Sequence of chain 1.A:
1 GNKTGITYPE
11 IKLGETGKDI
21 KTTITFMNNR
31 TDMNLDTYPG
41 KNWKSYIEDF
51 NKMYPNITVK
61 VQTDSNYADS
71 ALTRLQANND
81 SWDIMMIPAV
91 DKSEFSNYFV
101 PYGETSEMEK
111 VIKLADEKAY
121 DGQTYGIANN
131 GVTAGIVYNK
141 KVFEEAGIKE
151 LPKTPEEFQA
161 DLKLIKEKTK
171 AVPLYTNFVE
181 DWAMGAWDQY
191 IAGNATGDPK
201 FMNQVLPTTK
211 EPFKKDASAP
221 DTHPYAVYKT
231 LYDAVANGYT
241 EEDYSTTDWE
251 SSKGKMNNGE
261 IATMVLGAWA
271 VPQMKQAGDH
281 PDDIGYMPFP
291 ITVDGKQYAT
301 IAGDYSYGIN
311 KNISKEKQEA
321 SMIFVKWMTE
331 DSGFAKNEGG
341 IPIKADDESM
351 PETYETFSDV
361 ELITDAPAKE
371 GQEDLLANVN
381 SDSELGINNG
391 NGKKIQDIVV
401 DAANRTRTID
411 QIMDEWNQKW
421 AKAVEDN

Binding-site contacts:
Ligand atom C2 contacts residue TRP182 of chain 1.A at 3.6 Å (hydrophobic).
Ligand atom O6 contacts residue SER65 of chain 1.A at 3.5 Å (h-bond).
Ligand atom O2 contacts residue ASN29 of chain 1.A at 3.1 Å (h-bond).
Ligand atom O3 contacts residue ARG30 of chain 1.A at 3.5 Å.
Ligand atom C3 contacts residue TRP182 of chain 1.A at 3.6 Å (hydrophobic).
Ligand atom C5 contacts residue ASN388 of chain 1.A at 3.4 Å.
Ligand atom C3 contacts residue ASP304 of chain 1.A at 2.9 Å.
Ligand atom O6 contacts residue ASN29 of chain 1.A at 3.0 Å (h-bond).
Ligand atom O2 contacts residue LYS253 of chain 1.A at 3.0 Å (salt-bridge).
Ligand atom O1 contacts residue GLU250 of chain 1.A at 2.9 Å (salt-bridge).
Ligand atom O4 contacts residue TRP269 of chain 1.A at 3.6 Å (h-bond).
Ligand atom O2 contacts residue LYS118 of chain 1.A at 2.8 Å (salt-bridge).
Ligand atom O2 contacts residue GLN273 of chain 1.A at 2.6 Å (h-bond).
Ligand atom O2 contacts residue ASP365 of chain 1.A at 3.4 Å (salt-bridge).
Ligand atom C1 contacts residue THR31 of chain 1.A at 3.6 Å.
Ligand atom O3 contacts residue LYS118 of chain 1.A at 2.9 Å (salt-bridge).
Ligand atom O6 contacts residue ALA302 of chain 1.A at 2.9 Å.
Ligand atom C5 contacts residue ASN29 of chain 1.A at 3.6 Å.
Ligand atom O5 contacts residue ASN29 of chain 1.A at 3.0 Å (h-bond).
Ligand atom O1 contacts residue LYS253 of chain 1.A at 3.1 Å (salt-bridge).
Ligand atom O1 contacts residue ASP32 of chain 1.A at 3.2 Å.
Ligand atom C6 contacts residue TRP269 of chain 1.A at 3.5 Å (hydrophobic).
Ligand atom C2 contacts residue GLN273 of chain 1.A at 3.5 Å.
Ligand atom O5 contacts residue TRP249 of chain 1.A at 3.0 Å (h-bond).
Ligand atom O3 contacts residue ASN203 of chain 1.A at 3.1 Å (h-bond).
Ligand atom O6 contacts residue TYR305 of chain 1.A at 3.0 Å (h-bond).
Ligand atom O2 contacts residue TRP249 of chain 1.A at 3.1 Å (h-bond).
Ligand atom O2 contacts residue TRP269 of chain 1.A at 3.3 Å (h-bond).
Ligand atom O4 contacts residue ASN203 of chain 1.A at 3.0 Å (h-bond).
Ligand atom O3 contacts residue GLN273 of chain 1.A at 3.3 Å (h-bond).
Ligand atom C5 contacts residue TRP269 of chain 1.A at 3.6 Å (hydrophobic).
Ligand atom C6 contacts residue ASN388 of chain 1.A at 3.5 Å.
Ligand atom O4 contacts residue ASP304 of chain 1.A at 2.9 Å (salt-bridge).
Ligand atom O3 contacts residue GLY303 of chain 1.A at 3.0 Å (h-bond).
Ligand atom O3 contacts residue ASP304 of chain 1.A at 3.3 Å (salt-bridge).
Ligand atom C6 contacts residue ASP304 of chain 1.A at 3.4 Å.
Ligand atom O6 contacts residue ASN388 of chain 1.A at 3.1 Å (h-bond).
Ligand atom C2 contacts residue ASP32 of chain 1.A at 3.4 Å.
Ligand atom C4 contacts residue ASP304 of chain 1.A at 3.5 Å.
Ligand atom O6 contacts residue ASP304 of chain 1.A at 2.5 Å (salt-bridge).

This small molecule binds to this protein.
Small molecule (SMILES): OC[C@H]1O[C@@H](O[C@H]2[C@H](O)[C@H](O)[C@H](O[C@H]3[C@H](O)[C@H](O)[C@H](O[C@H]4[C@H](O)[C@H](O)[C@H](O[C@H]5[C@H](O)[C@H](O)[C@H](O)O[C@@H]5CO)O[C@@H]4CO)O[C@@H]3CO)O[C@@H]2CO)[C@@H](O)[C@@H](O)[C@@H]1O